Sequence of chain 1.C:
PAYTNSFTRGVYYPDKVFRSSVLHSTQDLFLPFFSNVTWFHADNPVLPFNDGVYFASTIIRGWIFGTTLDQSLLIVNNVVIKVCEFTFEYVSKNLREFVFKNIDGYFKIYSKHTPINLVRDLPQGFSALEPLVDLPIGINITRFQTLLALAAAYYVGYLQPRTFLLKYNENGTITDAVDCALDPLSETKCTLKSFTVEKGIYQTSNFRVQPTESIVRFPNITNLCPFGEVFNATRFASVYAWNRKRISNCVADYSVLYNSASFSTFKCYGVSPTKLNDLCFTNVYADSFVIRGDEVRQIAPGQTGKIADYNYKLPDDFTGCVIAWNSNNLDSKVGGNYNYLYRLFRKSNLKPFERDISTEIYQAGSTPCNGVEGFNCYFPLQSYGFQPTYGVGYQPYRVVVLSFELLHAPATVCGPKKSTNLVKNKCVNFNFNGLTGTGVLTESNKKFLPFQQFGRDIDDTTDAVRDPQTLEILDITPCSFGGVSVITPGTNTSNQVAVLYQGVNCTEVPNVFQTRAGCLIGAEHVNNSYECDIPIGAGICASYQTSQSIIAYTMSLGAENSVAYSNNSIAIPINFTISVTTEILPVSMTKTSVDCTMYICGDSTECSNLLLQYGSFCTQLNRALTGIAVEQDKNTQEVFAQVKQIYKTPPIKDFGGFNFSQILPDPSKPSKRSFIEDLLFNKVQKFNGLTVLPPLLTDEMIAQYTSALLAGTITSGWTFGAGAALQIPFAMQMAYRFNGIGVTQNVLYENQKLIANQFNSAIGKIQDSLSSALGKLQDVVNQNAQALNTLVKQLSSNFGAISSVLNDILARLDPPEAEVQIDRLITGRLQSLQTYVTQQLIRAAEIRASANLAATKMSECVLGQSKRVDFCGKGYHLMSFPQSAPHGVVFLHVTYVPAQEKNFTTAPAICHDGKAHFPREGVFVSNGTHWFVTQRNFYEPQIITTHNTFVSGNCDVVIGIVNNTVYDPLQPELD

Binding-site contacts:
Ligand atom C1 contacts residue ASN829 of chain 1.C at 1.4 Å.
Ligand atom C1 contacts residue SER831 of chain 1.C at 3.9 Å.
Ligand atom N2 contacts residue ASN829 of chain 1.C at 2.9 Å (h-bond).
Ligand atom O6 contacts residue SER831 of chain 1.C at 4.2 Å.
Ligand atom O7 contacts residue ASN829 of chain 1.C at 3.8 Å.
Ligand atom C6 contacts residue GLN832 of chain 1.C at 3.9 Å.
Ligand atom C3 contacts residue ASN829 of chain 1.C at 3.8 Å.
Ligand atom C6 contacts residue SER831 of chain 1.C at 3.3 Å.
Ligand atom C2 contacts residue ASN829 of chain 1.C at 2.5 Å.
Ligand atom O5 contacts residue ASN829 of chain 1.C at 2.3 Å (h-bond).
Ligand atom O6 contacts residue GLN832 of chain 1.C at 3.6 Å (h-bond).
Ligand atom C7 contacts residue ASN829 of chain 1.C at 3.6 Å.
Ligand atom O5 contacts residue SER831 of chain 1.C at 3.2 Å (h-bond).
Ligand atom C5 contacts residue ASN829 of chain 1.C at 3.6 Å.
Ligand atom C4 contacts residue ASN829 of chain 1.C at 4.2 Å.
Ligand atom C5 contacts residue SER831 of chain 1.C at 3.2 Å.

The small molecule below binds the protein below.
Small molecule (SMILES): CC(=O)N[C@H]1[C@H](O[C@H]2[C@H](O)[C@@H](NC(C)=O)CO[C@@H]2CO)O[C@H](CO)[C@@H](O)[C@@H]1O